Binding-site contacts:
Ligand atom O5 contacts residue ASN154 of chain 39.A at 2.4 Å (h-bond).
Ligand atom C3 contacts residue ASN154 of chain 39.A at 3.9 Å.
Ligand atom C3 contacts residue THR160 of chain 39.A at 3.9 Å.
Ligand atom O5 contacts residue THR160 of chain 39.A at 3.2 Å.
Ligand atom O3 contacts residue THR160 of chain 39.A at 4.3 Å.
Ligand atom C6 contacts residue HIS158 of chain 39.A at 4.0 Å.
Ligand atom C5 contacts residue ASN154 of chain 39.A at 3.8 Å.
Ligand atom C8 contacts residue ILE152 of chain 39.A at 4.3 Å (hydrophobic).
Ligand atom C5 contacts residue THR160 of chain 39.A at 3.7 Å.
Ligand atom O7 contacts residue ASN154 of chain 39.A at 2.7 Å (h-bond).
Ligand atom O6 contacts residue HIS158 of chain 39.A at 3.4 Å (h-bond).
Ligand atom O7 contacts residue THR160 of chain 39.A at 2.5 Å.
Ligand atom C2 contacts residue ASN154 of chain 39.A at 2.5 Å.
Ligand atom C1 contacts residue ASN154 of chain 39.A at 1.6 Å.
Ligand atom N2 contacts residue THR160 of chain 39.A at 3.5 Å.
Ligand atom C4 contacts residue THR160 of chain 39.A at 3.6 Å.
Ligand atom C2 contacts residue THR160 of chain 39.A at 2.7 Å.
Ligand atom N2 contacts residue ASN154 of chain 39.A at 3.0 Å (h-bond).
Ligand atom C7 contacts residue ASN154 of chain 39.A at 3.0 Å.
Ligand atom C7 contacts residue THR160 of chain 39.A at 3.4 Å.
Ligand atom C1 contacts residue THR160 of chain 39.A at 3.0 Å.
Ligand atom C8 contacts residue ASN154 of chain 39.A at 4.1 Å.
Ligand atom O7 contacts residue ASP161 of chain 39.A at 3.7 Å.
Ligand atom C4 contacts residue ASN154 of chain 39.A at 4.3 Å.
Ligand atom O5 contacts residue HIS158 of chain 39.A at 3.8 Å.
Ligand atom C6 contacts residue THR160 of chain 39.A at 3.7 Å.
Ligand atom C8 contacts residue VAL153 of chain 39.A at 4.4 Å (hydrophobic).

Sequence of chain 39.A:
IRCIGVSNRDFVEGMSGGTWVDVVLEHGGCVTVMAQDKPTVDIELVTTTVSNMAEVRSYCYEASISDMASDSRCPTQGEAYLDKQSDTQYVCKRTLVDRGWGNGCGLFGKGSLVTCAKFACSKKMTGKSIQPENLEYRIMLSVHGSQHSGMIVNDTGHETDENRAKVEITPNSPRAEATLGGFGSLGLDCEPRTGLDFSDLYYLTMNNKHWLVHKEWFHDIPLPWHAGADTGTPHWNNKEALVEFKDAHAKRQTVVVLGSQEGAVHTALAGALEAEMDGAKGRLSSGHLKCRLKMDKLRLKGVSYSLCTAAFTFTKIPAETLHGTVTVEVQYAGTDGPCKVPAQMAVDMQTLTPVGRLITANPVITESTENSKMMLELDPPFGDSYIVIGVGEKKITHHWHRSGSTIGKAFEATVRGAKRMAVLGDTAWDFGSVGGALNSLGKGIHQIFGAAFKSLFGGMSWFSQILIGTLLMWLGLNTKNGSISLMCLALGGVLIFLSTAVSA

This small molecule binds to this protein.
Small molecule (SMILES): CC(=O)N[C@@H]1[C@@H](O)[C@H](O)[C@@H](CO)O[C@H]1O